Sequence of chain 1.C:
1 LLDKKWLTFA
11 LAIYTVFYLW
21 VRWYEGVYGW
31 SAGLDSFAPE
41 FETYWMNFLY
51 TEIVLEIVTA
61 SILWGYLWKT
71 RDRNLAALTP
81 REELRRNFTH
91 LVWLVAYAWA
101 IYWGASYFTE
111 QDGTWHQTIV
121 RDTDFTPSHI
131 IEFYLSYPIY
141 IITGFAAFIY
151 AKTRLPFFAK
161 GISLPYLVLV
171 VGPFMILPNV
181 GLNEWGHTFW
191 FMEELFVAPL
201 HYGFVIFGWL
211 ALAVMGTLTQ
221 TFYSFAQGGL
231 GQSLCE

Binding-site contacts:
Ligand atom C1 contacts residue ARG121 of chain 1.C at 2.8 Å.
Ligand atom C4 contacts residue HIS187 of chain 1.C at 3.1 Å.
Ligand atom O1 contacts residue HIS116 of chain 1.C at 3.9 Å.
Ligand atom C2 contacts residue GLU194 of chain 1.C at 3.0 Å.
Ligand atom O1 contacts residue CU1 of chain 1.U at 2.1 Å.
Ligand atom F1 contacts residue GLU194 of chain 1.C at 1.8 Å.
Ligand atom F2 contacts residue GLU194 of chain 1.C at 3.3 Å.
Ligand atom C3 contacts residue HIS116 of chain 1.C at 3.6 Å.
Ligand atom C1 contacts residue GLU194 of chain 1.C at 3.1 Å.
Ligand atom F1 contacts residue ARG200 of chain 1.E at 3.5 Å.
Ligand atom F3 contacts residue ARG200 of chain 1.E at 3.0 Å.
Ligand atom F1 contacts residue HIS187 of chain 1.C at 4.0 Å.
Ligand atom F2 contacts residue ARG200 of chain 1.E at 3.9 Å.
Ligand atom C3 contacts residue HIS187 of chain 1.C at 3.7 Å.
Ligand atom F3 contacts residue CU1 of chain 1.U at 4.1 Å.
Ligand atom C2 contacts residue HIS187 of chain 1.C at 3.6 Å.
Ligand atom O1 contacts residue HIS187 of chain 1.C at 2.9 Å (h-bond).
Ligand atom O1 contacts residue ASN183 of chain 1.C at 3.0 Å (h-bond).
Ligand atom C1 contacts residue ARG200 of chain 1.E at 3.7 Å.
Ligand atom F3 contacts residue GLU194 of chain 1.C at 3.8 Å.
Ligand atom C3 contacts residue PHE196 of chain 1.C at 3.7 Å (hydrophobic).
Ligand atom C1 contacts residue HIS116 of chain 1.C at 4.0 Å.
Ligand atom O1 contacts residue HIS201 of chain 1.C at 3.7 Å.
Ligand atom F2 contacts residue ARG121 of chain 1.C at 1.8 Å.
Ligand atom C4 contacts residue HIS116 of chain 1.C at 3.0 Å.
Ligand atom C2 contacts residue LEU195 of chain 1.C at 3.7 Å (hydrophobic).
Ligand atom O1 contacts residue ASP112 of chain 1.C at 3.1 Å (salt-bridge).
Ligand atom C1 contacts residue HIS187 of chain 1.C at 3.3 Å.
Ligand atom C4 contacts residue CU1 of chain 1.U at 3.1 Å.
Ligand atom F1 contacts residue ARG121 of chain 1.C at 3.1 Å.
Ligand atom C3 contacts residue CU1 of chain 1.U at 3.7 Å.
Ligand atom F2 contacts residue HIS187 of chain 1.C at 4.1 Å.
Ligand atom C2 contacts residue HIS201 of chain 1.C at 4.0 Å.
Ligand atom O1 contacts residue PHE196 of chain 1.C at 3.8 Å.
Ligand atom F1 contacts residue GLU193 of chain 1.C at 3.4 Å.
Ligand atom F2 contacts residue HIS116 of chain 1.C at 2.9 Å.
Ligand atom F1 contacts residue LEU195 of chain 1.C at 3.4 Å.
Ligand atom F3 contacts residue ARG121 of chain 1.C at 2.9 Å.
Ligand atom F3 contacts residue HIS187 of chain 1.C at 2.1 Å.
Ligand atom C4 contacts residue ASP112 of chain 1.C at 3.3 Å.

This protein binds this small molecule.
Small molecule (SMILES): OCCCC(F)(F)F

Sequence of chain 1.E:
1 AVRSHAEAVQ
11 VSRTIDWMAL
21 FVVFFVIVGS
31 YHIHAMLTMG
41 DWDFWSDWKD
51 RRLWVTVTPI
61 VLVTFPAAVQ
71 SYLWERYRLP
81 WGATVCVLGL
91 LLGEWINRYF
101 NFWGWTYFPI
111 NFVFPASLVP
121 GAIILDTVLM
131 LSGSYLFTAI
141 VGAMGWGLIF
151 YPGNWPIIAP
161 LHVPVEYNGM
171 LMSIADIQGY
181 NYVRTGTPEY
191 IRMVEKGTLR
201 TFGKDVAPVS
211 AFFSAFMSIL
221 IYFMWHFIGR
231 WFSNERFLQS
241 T